Sequence of chain 1.C:
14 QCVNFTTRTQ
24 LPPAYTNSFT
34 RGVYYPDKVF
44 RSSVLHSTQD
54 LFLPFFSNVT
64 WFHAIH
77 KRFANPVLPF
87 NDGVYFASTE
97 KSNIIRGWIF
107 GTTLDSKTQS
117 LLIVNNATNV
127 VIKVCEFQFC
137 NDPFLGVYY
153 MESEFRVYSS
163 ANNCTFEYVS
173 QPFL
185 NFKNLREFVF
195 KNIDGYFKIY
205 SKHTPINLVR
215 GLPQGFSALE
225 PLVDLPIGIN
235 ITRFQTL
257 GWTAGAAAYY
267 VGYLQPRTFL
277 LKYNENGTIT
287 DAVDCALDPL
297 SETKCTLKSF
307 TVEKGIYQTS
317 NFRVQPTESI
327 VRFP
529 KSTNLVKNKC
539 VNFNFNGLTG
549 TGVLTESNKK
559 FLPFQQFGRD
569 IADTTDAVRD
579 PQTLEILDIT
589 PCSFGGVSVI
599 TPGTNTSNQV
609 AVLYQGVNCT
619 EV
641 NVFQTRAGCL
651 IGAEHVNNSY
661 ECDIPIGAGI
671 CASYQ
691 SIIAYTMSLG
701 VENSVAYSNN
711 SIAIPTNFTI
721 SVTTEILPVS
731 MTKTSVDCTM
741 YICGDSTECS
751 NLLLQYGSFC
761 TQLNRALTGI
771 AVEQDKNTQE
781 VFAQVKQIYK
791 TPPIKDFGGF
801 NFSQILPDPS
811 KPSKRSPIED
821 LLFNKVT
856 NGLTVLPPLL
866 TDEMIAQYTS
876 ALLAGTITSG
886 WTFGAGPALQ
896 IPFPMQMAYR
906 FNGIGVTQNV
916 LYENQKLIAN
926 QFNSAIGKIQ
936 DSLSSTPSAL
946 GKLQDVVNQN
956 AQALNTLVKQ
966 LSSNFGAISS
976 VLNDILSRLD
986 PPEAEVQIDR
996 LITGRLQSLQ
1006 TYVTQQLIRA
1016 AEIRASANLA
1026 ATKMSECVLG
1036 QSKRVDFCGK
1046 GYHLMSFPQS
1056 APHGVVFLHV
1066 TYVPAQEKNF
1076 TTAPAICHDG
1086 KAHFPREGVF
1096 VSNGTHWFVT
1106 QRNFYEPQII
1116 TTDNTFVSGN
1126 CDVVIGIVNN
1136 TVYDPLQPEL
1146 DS

Sequence of chain 1.B:
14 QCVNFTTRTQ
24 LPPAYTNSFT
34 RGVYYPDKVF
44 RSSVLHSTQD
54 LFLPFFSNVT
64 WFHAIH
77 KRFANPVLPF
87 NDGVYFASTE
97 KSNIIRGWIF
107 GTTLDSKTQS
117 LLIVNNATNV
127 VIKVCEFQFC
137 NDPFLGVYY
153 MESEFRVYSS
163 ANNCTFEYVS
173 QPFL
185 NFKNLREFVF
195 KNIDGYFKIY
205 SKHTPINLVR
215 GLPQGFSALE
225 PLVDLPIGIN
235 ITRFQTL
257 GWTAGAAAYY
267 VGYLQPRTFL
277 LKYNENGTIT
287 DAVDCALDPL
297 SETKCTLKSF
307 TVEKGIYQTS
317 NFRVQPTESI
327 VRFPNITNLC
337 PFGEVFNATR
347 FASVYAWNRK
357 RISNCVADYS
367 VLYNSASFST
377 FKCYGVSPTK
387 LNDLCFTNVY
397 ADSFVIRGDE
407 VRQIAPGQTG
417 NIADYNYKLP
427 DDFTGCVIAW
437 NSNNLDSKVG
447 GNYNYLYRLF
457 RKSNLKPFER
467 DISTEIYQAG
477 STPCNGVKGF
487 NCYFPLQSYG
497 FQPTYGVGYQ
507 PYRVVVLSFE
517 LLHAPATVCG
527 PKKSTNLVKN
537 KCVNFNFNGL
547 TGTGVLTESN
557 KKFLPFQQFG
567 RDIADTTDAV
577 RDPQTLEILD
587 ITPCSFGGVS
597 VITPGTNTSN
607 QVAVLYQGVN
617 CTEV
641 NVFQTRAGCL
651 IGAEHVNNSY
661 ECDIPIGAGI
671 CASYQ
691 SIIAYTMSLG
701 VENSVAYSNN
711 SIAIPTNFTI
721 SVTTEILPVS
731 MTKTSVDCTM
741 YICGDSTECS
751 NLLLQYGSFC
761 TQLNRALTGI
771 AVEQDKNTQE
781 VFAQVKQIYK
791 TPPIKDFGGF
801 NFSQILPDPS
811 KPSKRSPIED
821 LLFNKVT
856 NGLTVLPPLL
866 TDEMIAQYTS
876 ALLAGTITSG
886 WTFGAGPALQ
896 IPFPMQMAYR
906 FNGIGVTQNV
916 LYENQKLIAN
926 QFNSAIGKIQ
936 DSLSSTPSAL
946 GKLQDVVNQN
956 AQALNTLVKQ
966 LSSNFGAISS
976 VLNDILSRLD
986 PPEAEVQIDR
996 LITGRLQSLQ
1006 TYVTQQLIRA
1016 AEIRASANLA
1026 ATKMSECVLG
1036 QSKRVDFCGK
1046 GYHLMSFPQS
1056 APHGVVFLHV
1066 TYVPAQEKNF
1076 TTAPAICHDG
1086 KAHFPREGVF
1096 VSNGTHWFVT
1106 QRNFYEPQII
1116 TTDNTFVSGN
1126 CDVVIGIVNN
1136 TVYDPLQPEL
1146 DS

Binding-site contacts:
Ligand atom C1 contacts residue ASP796 of chain 1.C at 4.4 Å.
Ligand atom C3 contacts residue ASN709 of chain 1.B at 3.8 Å.
Ligand atom N2 contacts residue ASN709 of chain 1.B at 2.9 Å (h-bond).
Ligand atom O5 contacts residue ASN709 of chain 1.B at 2.4 Å (h-bond).
Ligand atom C7 contacts residue GLY1131 of chain 1.B at 4.4 Å.
Ligand atom O7 contacts residue ASN709 of chain 1.B at 3.1 Å (h-bond).
Ligand atom C5 contacts residue ASN709 of chain 1.B at 3.7 Å.
Ligand atom C4 contacts residue ASN709 of chain 1.B at 4.2 Å.
Ligand atom O5 contacts residue ASP796 of chain 1.C at 3.9 Å.
Ligand atom C2 contacts residue ASN709 of chain 1.B at 2.4 Å.
Ligand atom C1 contacts residue ASN709 of chain 1.B at 1.4 Å.
Ligand atom C8 contacts residue ASN710 of chain 1.B at 4.2 Å.
Ligand atom C8 contacts residue ASN709 of chain 1.B at 3.9 Å.
Ligand atom C7 contacts residue ASN709 of chain 1.B at 3.2 Å.
Ligand atom C8 contacts residue GLY1131 of chain 1.B at 3.8 Å.

This small molecule binds to this protein.
Small molecule (SMILES): CC(=O)N[C@@H]1[C@@H](O)[C@H](O)[C@@H](CO)O[C@H]1O